Sequence of chain 1.A:
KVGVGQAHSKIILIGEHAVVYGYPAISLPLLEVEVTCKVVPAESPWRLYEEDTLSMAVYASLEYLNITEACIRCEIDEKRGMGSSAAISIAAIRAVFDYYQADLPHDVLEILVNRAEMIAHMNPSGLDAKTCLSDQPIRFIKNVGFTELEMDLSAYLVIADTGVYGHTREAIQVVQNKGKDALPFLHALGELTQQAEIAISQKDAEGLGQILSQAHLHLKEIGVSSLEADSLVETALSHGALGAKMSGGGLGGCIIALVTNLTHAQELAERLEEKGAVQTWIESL

Binding-site contacts:
Ligand atom PA contacts residue LYS13 of chain 1.A at 3.5 Å.
Ligand atom O2A contacts residue GLY255 of chain 1.A at 3.8 Å.
Ligand atom O2B contacts residue MET129 of chain 1.A at 3.8 Å.
Ligand atom O2 contacts residue VAL22 of chain 1.A at 3.2 Å.
Ligand atom O1A contacts residue MG1 of chain 1.B at 1.9 Å.
Ligand atom O1 contacts residue PRO131 of chain 1.A at 3.7 Å.
Ligand atom O1A contacts residue ASP135 of chain 1.A at 2.8 Å (salt-bridge).
Ligand atom O2 contacts residue SER132 of chain 1.A at 2.5 Å (h-bond).
Ligand atom C3A contacts residue HIS20 of chain 1.A at 3.5 Å.
Ligand atom C4 contacts residue GLY255 of chain 1.A at 3.9 Å.
Ligand atom C1 contacts residue SER132 of chain 1.A at 3.3 Å.
Ligand atom O1B contacts residue SER92 of chain 1.A at 2.8 Å (h-bond).
Ligand atom O2B contacts residue MG1 of chain 1.B at 3.7 Å.
Ligand atom O6 contacts residue MG1 of chain 1.B at 3.3 Å.
Ligand atom C3A contacts residue ILE179 of chain 1.A at 4.0 Å (hydrophobic).
Ligand atom O1 contacts residue SER132 of chain 1.A at 3.2 Å (h-bond).
Ligand atom O3A contacts residue VAL23 of chain 1.A at 3.7 Å.
Ligand atom O1B contacts residue MG1 of chain 1.B at 2.3 Å.
Ligand atom O1A contacts residue LYS13 of chain 1.A at 3.5 Å (salt-bridge).
Ligand atom C3 contacts residue HIS20 of chain 1.A at 3.9 Å.
Ligand atom PA contacts residue MG1 of chain 1.B at 3.1 Å.
Ligand atom C5 contacts residue GLY255 of chain 1.A at 4.0 Å.
Ligand atom O1A contacts residue SER92 of chain 1.A at 3.9 Å.
Ligand atom O3A contacts residue HIS20 of chain 1.A at 2.9 Å (h-bond).
Ligand atom PB contacts residue THR175 of chain 1.A at 3.6 Å.
Ligand atom PA contacts residue ASP135 of chain 1.A at 4.0 Å.
Ligand atom O5 contacts residue GLY256 of chain 1.A at 3.5 Å (h-bond).
Ligand atom O6 contacts residue GLY256 of chain 1.A at 3.5 Å (h-bond).
Ligand atom PB contacts residue SER92 of chain 1.A at 4.0 Å.
Ligand atom O2A contacts residue LYS13 of chain 1.A at 2.5 Å (salt-bridge).
Ligand atom PB contacts residue MG1 of chain 1.B at 3.1 Å.
Ligand atom O3A contacts residue VAL22 of chain 1.A at 3.2 Å.
Ligand atom O5 contacts residue GLY255 of chain 1.A at 3.5 Å.
Ligand atom O6 contacts residue THR175 of chain 1.A at 3.6 Å.
Ligand atom O1B contacts residue ASP135 of chain 1.A at 3.2 Å (salt-bridge).
Ligand atom O1B contacts residue SER91 of chain 1.A at 3.6 Å.
Ligand atom O3A contacts residue GLU19 of chain 1.A at 4.0 Å.
Ligand atom O5 contacts residue ILE15 of chain 1.A at 3.8 Å.
Ligand atom O2B contacts residue THR175 of chain 1.A at 2.5 Å (h-bond).
Ligand atom C5 contacts residue GLY256 of chain 1.A at 3.9 Å.

A protein and the small-molecule ligand that binds it are described below.
Small molecule (SMILES): C[C@@](O)(CCO[P](=O)(O)OP(=O)(O)O)CC(=O)O